Sequence of chain 1.A:
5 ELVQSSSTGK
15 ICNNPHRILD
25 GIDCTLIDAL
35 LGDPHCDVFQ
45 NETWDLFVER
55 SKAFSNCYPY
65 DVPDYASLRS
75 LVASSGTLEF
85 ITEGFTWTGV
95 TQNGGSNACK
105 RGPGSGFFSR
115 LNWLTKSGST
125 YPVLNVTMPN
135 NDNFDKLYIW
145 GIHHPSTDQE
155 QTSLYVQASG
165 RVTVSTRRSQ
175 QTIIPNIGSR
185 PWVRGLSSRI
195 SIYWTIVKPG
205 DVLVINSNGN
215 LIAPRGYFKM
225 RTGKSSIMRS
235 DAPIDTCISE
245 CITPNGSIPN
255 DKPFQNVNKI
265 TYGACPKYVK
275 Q

Binding-site contacts:
Ligand atom C1 contacts residue ASN129 of chain 1.A at 1.5 Å.
Ligand atom C2 contacts residue ASN129 of chain 1.A at 2.6 Å.
Ligand atom O5 contacts residue ASN129 of chain 1.A at 2.5 Å (h-bond).
Ligand atom N2 contacts residue ASN129 of chain 1.A at 3.0 Å (h-bond).
Ligand atom C4 contacts residue ASN129 of chain 1.A at 4.3 Å.
Ligand atom O7 contacts residue ASN129 of chain 1.A at 4.0 Å.
Ligand atom C5 contacts residue ASN129 of chain 1.A at 3.8 Å.
Ligand atom C8 contacts residue ASN210 of chain 1.A at 3.5 Å.
Ligand atom C7 contacts residue ASN210 of chain 1.A at 4.3 Å.
Ligand atom N2 contacts residue ASN210 of chain 1.A at 4.3 Å.
Ligand atom C3 contacts residue ASN129 of chain 1.A at 3.9 Å.
Ligand atom C8 contacts residue ASN129 of chain 1.A at 4.4 Å.
Ligand atom C7 contacts residue ASN129 of chain 1.A at 3.7 Å.

This small molecule binds to this protein.
Small molecule (SMILES): CC(=O)N[C@@H]1[C@@H](O)[C@H](O)[C@@H](CO)O[C@H]1O